The small molecule below binds the protein below.
Small molecule (SMILES): CCNC(=O)C#Cc1ccc2c(c1)NC(=O)/C2=C(\Nc1ccc(CN(C)C)cc1)c1ccccc1

Binding-site contacts:
Ligand atom C27 contacts residue LYS42 of chain 1.A at 3.5 Å.
Ligand atom C15 contacts residue GLU97 of chain 1.A at 3.3 Å.
Ligand atom C14 contacts residue GLU97 of chain 1.A at 3.7 Å.
Ligand atom N7 contacts residue ALA40 of chain 1.A at 3.5 Å.
Ligand atom C21 contacts residue PRO94 of chain 1.A at 3.6 Å (hydrophobic).
Ligand atom C34 contacts residue GLU61 of chain 1.A at 3.6 Å.
Ligand atom C17 contacts residue GLY20 of chain 1.A at 3.5 Å.
Ligand atom O10 contacts residue ALA93 of chain 1.A at 2.9 Å (h-bond).
Ligand atom C16 contacts residue LYS21 of chain 1.A at 3.4 Å.
Ligand atom O28 contacts residue LYS42 of chain 1.A at 2.6 Å (salt-bridge).
Ligand atom C20 contacts residue ALA93 of chain 1.A at 3.1 Å (hydrophobic).
Ligand atom N29 contacts residue GLN65 of chain 1.A at 3.5 Å (h-bond).
Ligand atom C21 contacts residue GLY96 of chain 1.A at 3.6 Å.
Ligand atom C20 contacts residue GLY96 of chain 1.A at 3.5 Å.
Ligand atom N29 contacts residue LEU90 of chain 1.A at 3.8 Å.
Ligand atom C6 contacts residue LEU74 of chain 1.A at 3.6 Å (hydrophobic).
Ligand atom C26 contacts residue LYS42 of chain 1.A at 3.5 Å.
Ligand atom C24 contacts residue LEU19 of chain 1.A at 3.6 Å (hydrophobic).
Ligand atom C8 contacts residue ALA93 of chain 1.A at 3.8 Å (hydrophobic).
Ligand atom C18 contacts residue VAL27 of chain 1.A at 3.8 Å (hydrophobic).
Ligand atom C17 contacts residue LYS21 of chain 1.A at 3.8 Å.
Ligand atom C35 contacts residue MET76 of chain 1.A at 3.6 Å (hydrophobic).
Ligand atom N7 contacts residue GLU91 of chain 1.A at 3.0 Å (salt-bridge).
Ligand atom O10 contacts residue PHE92 of chain 1.A at 3.4 Å.
Ligand atom C9 contacts residue LEU143 of chain 1.A at 3.4 Å (hydrophobic).
Ligand atom C32 contacts residue PRO94 of chain 1.A at 3.6 Å (hydrophobic).
Ligand atom N7 contacts residue LEU143 of chain 1.A at 3.8 Å.
Ligand atom C32 contacts residue ARG95 of chain 1.A at 3.8 Å.
Ligand atom C5 contacts residue LEU143 of chain 1.A at 3.5 Å (hydrophobic).
Ligand atom C6 contacts residue LEU143 of chain 1.A at 3.7 Å (hydrophobic).
Ligand atom C8 contacts residue LEU143 of chain 1.A at 3.6 Å (hydrophobic).
Ligand atom N7 contacts residue LEU74 of chain 1.A at 3.8 Å.
Ligand atom C25 contacts residue LEU90 of chain 1.A at 3.5 Å (hydrophobic).
Ligand atom C20 contacts residue PHE92 of chain 1.A at 3.6 Å (hydrophobic).
Ligand atom C3 contacts residue LEU74 of chain 1.A at 3.3 Å (hydrophobic).
Ligand atom C34 contacts residue MET76 of chain 1.A at 3.5 Å (hydrophobic).
Ligand atom C34 contacts residue GLN65 of chain 1.A at 3.8 Å.
Ligand atom C26 contacts residue LEU90 of chain 1.A at 3.6 Å (hydrophobic).
Ligand atom C3 contacts residue LEU90 of chain 1.A at 3.8 Å (hydrophobic).
Ligand atom C23 contacts residue LEU19 of chain 1.A at 3.6 Å (hydrophobic).

Sequence of chain 1.A:
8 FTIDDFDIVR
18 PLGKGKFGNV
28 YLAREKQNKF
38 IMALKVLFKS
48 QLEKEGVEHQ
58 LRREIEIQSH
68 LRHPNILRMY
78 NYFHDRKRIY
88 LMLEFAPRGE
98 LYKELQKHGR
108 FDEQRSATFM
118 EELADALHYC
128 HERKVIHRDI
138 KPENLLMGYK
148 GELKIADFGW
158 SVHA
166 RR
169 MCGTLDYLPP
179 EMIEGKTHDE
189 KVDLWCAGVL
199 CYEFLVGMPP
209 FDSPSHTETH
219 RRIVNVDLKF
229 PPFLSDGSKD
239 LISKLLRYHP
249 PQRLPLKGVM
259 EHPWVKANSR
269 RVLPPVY